The small molecule below binds the protein below.
Small molecule (SMILES): O=C([O-])C(=O)[O-]

Sequence of chain 2.A:
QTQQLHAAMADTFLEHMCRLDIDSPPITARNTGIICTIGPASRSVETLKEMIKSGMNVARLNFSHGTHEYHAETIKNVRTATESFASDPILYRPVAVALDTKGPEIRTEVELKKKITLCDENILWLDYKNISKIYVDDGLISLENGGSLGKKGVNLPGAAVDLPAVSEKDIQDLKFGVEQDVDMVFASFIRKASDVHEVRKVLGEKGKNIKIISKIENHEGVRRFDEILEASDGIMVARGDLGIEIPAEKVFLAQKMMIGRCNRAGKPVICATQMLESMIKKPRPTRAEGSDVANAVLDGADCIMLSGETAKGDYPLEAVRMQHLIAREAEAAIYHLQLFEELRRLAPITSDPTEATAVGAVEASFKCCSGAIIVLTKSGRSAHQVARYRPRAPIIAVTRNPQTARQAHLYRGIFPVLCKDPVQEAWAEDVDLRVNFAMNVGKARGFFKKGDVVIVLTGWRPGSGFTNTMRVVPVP

Binding-site contacts:
Ligand atom O3 contacts residue ARG93 of chain 2.A at 4.3 Å.
Ligand atom O3 contacts residue MET311 of chain 2.A at 3.2 Å.
Ligand atom O1 contacts residue GLU292 of chain 2.A at 3.6 Å (salt-bridge).
Ligand atom C2 contacts residue MG1 of chain 2.G at 2.9 Å.
Ligand atom O1 contacts residue LYS290 of chain 2.A at 2.6 Å (salt-bridge).
Ligand atom C2 contacts residue ASP316 of chain 2.A at 3.7 Å.
Ligand atom O1 contacts residue ALA313 of chain 2.A at 4.4 Å.
Ligand atom O3 contacts residue LYS290 of chain 2.A at 3.2 Å (salt-bridge).
Ligand atom C1 contacts residue LYS290 of chain 2.A at 3.3 Å.
Ligand atom O4 contacts residue MG1 of chain 2.G at 4.1 Å.
Ligand atom O4 contacts residue ASP316 of chain 2.A at 3.8 Å.
Ligand atom C1 contacts residue ASP316 of chain 2.A at 4.5 Å.
Ligand atom C2 contacts residue ARG314 of chain 2.A at 4.5 Å.
Ligand atom O4 contacts residue THR348 of chain 2.A at 2.4 Å (h-bond).
Ligand atom C1 contacts residue THR348 of chain 2.A at 4.0 Å.
Ligand atom O4 contacts residue ALA313 of chain 2.A at 3.2 Å.
Ligand atom C1 contacts residue ALA313 of chain 2.A at 3.7 Å (hydrophobic).
Ligand atom O3 contacts residue THR348 of chain 2.A at 3.6 Å.
Ligand atom O2 contacts residue GLY315 of chain 2.A at 3.6 Å.
Ligand atom O3 contacts residue MET380 of chain 2.A at 4.2 Å.
Ligand atom C2 contacts residue ALA313 of chain 2.A at 3.4 Å (hydrophobic).
Ligand atom O1 contacts residue ASP316 of chain 2.A at 3.9 Å.
Ligand atom O3 contacts residue MG1 of chain 2.G at 4.0 Å.
Ligand atom C1 contacts residue GLU292 of chain 2.A at 4.0 Å.
Ligand atom O2 contacts residue ASP316 of chain 2.A at 2.7 Å (salt-bridge).
Ligand atom C1 contacts residue MG1 of chain 2.G at 2.8 Å.
Ligand atom C2 contacts residue GLU292 of chain 2.A at 3.9 Å.
Ligand atom O1 contacts residue MG1 of chain 2.G at 2.1 Å.
Ligand atom O2 contacts residue MG1 of chain 2.G at 2.3 Å.
Ligand atom C2 contacts residue GLY315 of chain 2.A at 3.8 Å.
Ligand atom O2 contacts residue GLU292 of chain 2.A at 3.2 Å (salt-bridge).
Ligand atom O2 contacts residue ALA313 of chain 2.A at 3.7 Å.
Ligand atom C2 contacts residue THR348 of chain 2.A at 3.5 Å.
Ligand atom O3 contacts residue ALA313 of chain 2.A at 3.8 Å.
Ligand atom C1 contacts residue MET311 of chain 2.A at 4.0 Å (hydrophobic).
Ligand atom O4 contacts residue GLY315 of chain 2.A at 2.9 Å (h-bond).
Ligand atom O4 contacts residue ARG314 of chain 2.A at 3.5 Å (salt-bridge).